This protein binds this small molecule.
Small molecule (SMILES): CC(=O)N[C@@H]1[C@@H](O)[C@H](O)[C@@H](CO)O[C@H]1O

Sequence of chain 1.A:
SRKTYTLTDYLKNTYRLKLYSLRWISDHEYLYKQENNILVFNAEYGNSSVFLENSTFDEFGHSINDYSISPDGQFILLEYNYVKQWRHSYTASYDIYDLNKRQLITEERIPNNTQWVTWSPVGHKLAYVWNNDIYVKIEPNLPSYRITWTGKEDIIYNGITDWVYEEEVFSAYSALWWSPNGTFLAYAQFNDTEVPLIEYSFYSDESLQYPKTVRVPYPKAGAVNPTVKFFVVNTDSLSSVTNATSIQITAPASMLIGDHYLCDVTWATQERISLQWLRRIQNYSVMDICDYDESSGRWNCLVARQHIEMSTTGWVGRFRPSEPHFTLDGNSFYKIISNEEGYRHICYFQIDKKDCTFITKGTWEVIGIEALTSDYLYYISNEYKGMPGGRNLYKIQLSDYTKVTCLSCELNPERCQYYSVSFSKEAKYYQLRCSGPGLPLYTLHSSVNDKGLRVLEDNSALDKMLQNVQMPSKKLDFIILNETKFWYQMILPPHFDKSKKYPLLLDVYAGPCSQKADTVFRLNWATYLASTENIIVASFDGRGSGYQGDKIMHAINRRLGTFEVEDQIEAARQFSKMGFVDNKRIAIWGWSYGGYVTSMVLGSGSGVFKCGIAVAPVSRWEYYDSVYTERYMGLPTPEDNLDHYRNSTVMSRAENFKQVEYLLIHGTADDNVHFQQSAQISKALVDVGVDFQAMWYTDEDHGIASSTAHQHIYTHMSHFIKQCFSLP

Binding-site contacts:
Ligand atom C5 contacts residue ASN47 of chain 1.A at 3.7 Å.
Ligand atom C4 contacts residue ASN47 of chain 1.A at 4.2 Å.
Ligand atom C3 contacts residue ASN47 of chain 1.A at 3.6 Å.
Ligand atom C2 contacts residue ASN47 of chain 1.A at 2.2 Å.
Ligand atom C7 contacts residue ASN42 of chain 1.A at 4.4 Å.
Ligand atom O5 contacts residue ASN47 of chain 1.A at 2.5 Å (h-bond).
Ligand atom C8 contacts residue GLU29 of chain 1.A at 3.7 Å.
Ligand atom O7 contacts residue ASN47 of chain 1.A at 3.1 Å (h-bond).
Ligand atom C8 contacts residue SER49 of chain 1.A at 3.8 Å.
Ligand atom C8 contacts residue ASN42 of chain 1.A at 4.0 Å.
Ligand atom C8 contacts residue ASN47 of chain 1.A at 4.2 Å.
Ligand atom N2 contacts residue ASN42 of chain 1.A at 3.7 Å.
Ligand atom C7 contacts residue SER49 of chain 1.A at 4.2 Å.
Ligand atom O7 contacts residue SER49 of chain 1.A at 3.8 Å.
Ligand atom C1 contacts residue ASN47 of chain 1.A at 1.5 Å.
Ligand atom C7 contacts residue ASN47 of chain 1.A at 3.1 Å.
Ligand atom N2 contacts residue ASN47 of chain 1.A at 2.7 Å (h-bond).